Binding-site contacts:
Ligand atom C10 contacts residue MET66 of chain 3.A at 3.6 Å (hydrophobic).
Ligand atom N3 contacts residue LYS70 of chain 3.A at 3.7 Å.
Ligand atom C1 contacts residue LYS70 of chain 3.A at 3.5 Å.
Ligand atom C2 contacts residue GLN63 of chain 3.A at 3.5 Å.
Ligand atom C16 contacts residue ASN53 of chain 3.A at 3.8 Å.
Ligand atom N3 contacts residue ARG173 of chain 4.A at 3.3 Å.
Ligand atom C2 contacts residue ARG173 of chain 4.A at 3.5 Å.
Ligand atom C32 contacts residue GLN63 of chain 3.A at 3.2 Å.
Ligand atom N4 contacts residue ASN57 of chain 3.A at 2.8 Å (h-bond).
Ligand atom C22 contacts residue TYR130 of chain 3.A at 3.7 Å (hydrophobic).
Ligand atom C8 contacts residue LEU56 of chain 3.A at 3.6 Å (hydrophobic).
Ligand atom C6 contacts residue ASN57 of chain 3.A at 3.7 Å.
Ligand atom C5 contacts residue ASN57 of chain 3.A at 3.8 Å.
Ligand atom C2 contacts residue LYS70 of chain 3.A at 3.8 Å.
Ligand atom C22 contacts residue ALA105 of chain 3.A at 3.5 Å (hydrophobic).
Ligand atom C27 contacts residue LYS70 of chain 3.A at 3.5 Å.
Ligand atom C23 contacts residue ASN57 of chain 3.A at 3.5 Å.
Ligand atom N3 contacts residue GLN63 of chain 3.A at 3.1 Å (h-bond).
Ligand atom C17 contacts residue THR107 of chain 3.A at 3.7 Å.
Ligand atom C25 contacts residue ASN57 of chain 3.A at 3.3 Å.
Ligand atom C6 contacts residue ASN53 of chain 3.A at 3.5 Å.
Ligand atom C29 contacts residue ARG173 of chain 4.A at 3.8 Å.
Ligand atom C16 contacts residue THR107 of chain 3.A at 3.8 Å.
Ligand atom C27 contacts residue ARG173 of chain 4.A at 3.5 Å.
Ligand atom C11 contacts residue LEU56 of chain 3.A at 3.7 Å (hydrophobic).
Ligand atom C18 contacts residue THR107 of chain 3.A at 3.8 Å.
Ligand atom C12 contacts residue LEU56 of chain 3.A at 3.7 Å (hydrophobic).
Ligand atom C30 contacts residue LYS182 of chain 4.A at 3.7 Å.
Ligand atom C22 contacts residue ASN53 of chain 3.A at 3.5 Å.
Ligand atom C21 contacts residue TYR130 of chain 3.A at 3.5 Å (hydrophobic).
Ligand atom C32 contacts residue ARG173 of chain 4.A at 3.3 Å.
Ligand atom C9 contacts residue LEU56 of chain 3.A at 3.7 Å (hydrophobic).
Ligand atom C28 contacts residue ARG173 of chain 4.A at 3.4 Å.
Ligand atom C10 contacts residue LEU69 of chain 3.A at 3.8 Å (hydrophobic).
Ligand atom O14 contacts residue ASN57 of chain 3.A at 3.3 Å (h-bond).
Ligand atom C26 contacts residue ARG173 of chain 4.A at 3.8 Å.
Ligand atom C26 contacts residue LYS70 of chain 3.A at 3.4 Å.
Ligand atom C22 contacts residue THR107 of chain 3.A at 3.8 Å.
Ligand atom C8 contacts residue ASN57 of chain 3.A at 3.5 Å.
Ligand atom O24 contacts residue LYS70 of chain 3.A at 3.3 Å.

The protein below binds the small molecule below.
Small molecule (SMILES): Cc1[nH]c2ccccc2c1CC(=O)N[C@@H](Cc1ccccc1)C(=O)N(C)c1ccccc1

Sequence of chain 3.A:
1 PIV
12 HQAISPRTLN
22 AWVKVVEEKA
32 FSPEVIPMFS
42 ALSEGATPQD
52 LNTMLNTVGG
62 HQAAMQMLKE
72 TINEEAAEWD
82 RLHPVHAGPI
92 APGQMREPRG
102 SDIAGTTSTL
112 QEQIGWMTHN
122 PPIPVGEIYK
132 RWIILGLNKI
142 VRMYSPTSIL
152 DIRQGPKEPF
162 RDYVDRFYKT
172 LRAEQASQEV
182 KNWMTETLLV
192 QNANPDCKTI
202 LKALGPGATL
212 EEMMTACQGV

Sequence of chain 4.A:
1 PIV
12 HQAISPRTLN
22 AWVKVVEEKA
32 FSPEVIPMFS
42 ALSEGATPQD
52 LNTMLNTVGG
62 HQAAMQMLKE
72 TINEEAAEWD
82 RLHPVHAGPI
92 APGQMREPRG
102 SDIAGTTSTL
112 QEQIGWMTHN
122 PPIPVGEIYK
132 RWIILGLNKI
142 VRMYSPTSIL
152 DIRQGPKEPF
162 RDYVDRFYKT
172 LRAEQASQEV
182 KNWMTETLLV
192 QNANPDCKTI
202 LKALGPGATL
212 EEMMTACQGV